Sequence of chain 4.A:
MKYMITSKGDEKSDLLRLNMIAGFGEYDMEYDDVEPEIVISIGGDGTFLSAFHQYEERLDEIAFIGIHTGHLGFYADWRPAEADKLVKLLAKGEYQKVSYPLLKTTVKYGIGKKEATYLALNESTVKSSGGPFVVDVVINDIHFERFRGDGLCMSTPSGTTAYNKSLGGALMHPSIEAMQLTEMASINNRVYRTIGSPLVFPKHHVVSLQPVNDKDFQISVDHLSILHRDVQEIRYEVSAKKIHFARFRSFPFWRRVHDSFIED

Binding-site contacts:
Ligand atom C4 contacts residue ILE187 of chain 1.A at 3.5 Å (hydrophobic).
Ligand atom O7 contacts residue HIS223 of chain 4.A at 3.4 Å (h-bond).
Ligand atom O2 contacts residue ASN189 of chain 1.A at 3.5 Å (h-bond).
Ligand atom O6 contacts residue ASN122 of chain 4.A at 3.4 Å (h-bond).
Ligand atom O3 contacts residue ASP45 of chain 4.A at 2.6 Å (salt-bridge).
Ligand atom O8 contacts residue HIS223 of chain 4.A at 3.3 Å.
Ligand atom O3 contacts residue LEU72 of chain 4.A at 3.6 Å.
Ligand atom O1 contacts residue ILE187 of chain 1.A at 3.6 Å.
Ligand atom C24 contacts residue ALA162 of chain 4.A at 3.6 Å (hydrophobic).
Ligand atom O6 contacts residue ALA162 of chain 4.A at 3.2 Å.
Ligand atom C23 contacts residue HIS223 of chain 4.A at 3.5 Å.
Ligand atom O5 contacts residue GLU123 of chain 4.A at 2.6 Å (salt-bridge).
Ligand atom N12 contacts residue PHE74 of chain 4.A at 3.3 Å.
Ligand atom N9 contacts residue ALA185 of chain 1.A at 2.9 Å (h-bond).
Ligand atom N13 contacts residue SER158 of chain 4.A at 2.9 Å (h-bond).
Ligand atom O8 contacts residue GLY46 of chain 4.A at 3.6 Å.
Ligand atom C9 contacts residue ASP45 of chain 4.A at 3.6 Å.
Ligand atom N3 contacts residue ASP45 of chain 4.A at 3.5 Å (salt-bridge).
Ligand atom N10 contacts residue ASN122 of chain 4.A at 3.1 Å (h-bond).
Ligand atom N contacts residue PRO132 of chain 1.A at 3.4 Å.
Ligand atom C18 contacts residue TYR163 of chain 4.A at 3.6 Å (hydrophobic).
Ligand atom N9 contacts residue ASP150 of chain 1.A at 3.0 Å (salt-bridge).
Ligand atom C20 contacts residue SER166 of chain 4.A at 3.2 Å.
Ligand atom C27 contacts residue THR161 of chain 4.A at 3.6 Å.
Ligand atom N7 contacts residue TYR163 of chain 4.A at 3.6 Å (h-bond).
Ligand atom C15 contacts residue GLU123 of chain 4.A at 3.3 Å.
Ligand atom O5 contacts residue ASN122 of chain 4.A at 3.0 Å (h-bond).
Ligand atom C6 contacts residue ASP45 of chain 4.A at 3.5 Å.
Ligand atom C26 contacts residue PHE74 of chain 4.A at 3.6 Å (hydrophobic).
Ligand atom N13 contacts residue TYR75 of chain 4.A at 3.5 Å (h-bond).
Ligand atom N8 contacts residue SER166 of chain 4.A at 3.1 Å (h-bond).
Ligand atom O6 contacts residue GLU123 of chain 4.A at 2.5 Å (salt-bridge).
Ligand atom C26 contacts residue THR161 of chain 4.A at 3.2 Å.
Ligand atom N9 contacts residue TYR163 of chain 4.A at 3.6 Å.
Ligand atom N12 contacts residue THR161 of chain 4.A at 2.7 Å (h-bond).
Ligand atom C27 contacts residue ALA162 of chain 4.A at 3.6 Å (hydrophobic).
Ligand atom O6 contacts residue TYR163 of chain 4.A at 3.3 Å (h-bond).
Ligand atom C21 contacts residue TYR163 of chain 4.A at 3.6 Å (hydrophobic).
Ligand atom N13 contacts residue ASN122 of chain 4.A at 3.0 Å (h-bond).
Ligand atom C16 contacts residue GLU123 of chain 4.A at 3.2 Å.

Sequence of chain 1.A:
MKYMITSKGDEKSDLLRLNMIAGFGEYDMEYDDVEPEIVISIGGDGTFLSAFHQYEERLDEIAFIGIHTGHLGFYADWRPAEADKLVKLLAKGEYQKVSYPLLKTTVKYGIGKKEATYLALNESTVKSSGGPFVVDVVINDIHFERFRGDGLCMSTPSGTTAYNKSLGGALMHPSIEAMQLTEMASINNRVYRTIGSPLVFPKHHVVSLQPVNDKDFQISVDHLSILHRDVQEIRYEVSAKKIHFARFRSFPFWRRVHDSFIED

A protein and the small-molecule ligand that binds it are described below.
Small molecule (SMILES): NCCNC(=O)NC[C@H]1O[C@@H](n2c(C#CCN(CC(=O)O)C[C@H]3O[C@@H](n4cnc5c(N)ncnc54)[C@H](O)[C@@H]3O)nc3c(N)ncnc32)[C@H](O)[C@@H]1O